Binding-site contacts:
Ligand atom C2 contacts residue ASN154 of chain 1.F at 2.5 Å.
Ligand atom C8 contacts residue ASN154 of chain 1.F at 3.9 Å.
Ligand atom O6 contacts residue THR156 of chain 1.F at 3.5 Å.
Ligand atom N2 contacts residue GLU150 of chain 1.F at 3.5 Å (salt-bridge).
Ligand atom O5 contacts residue ASN154 of chain 1.F at 2.4 Å (h-bond).
Ligand atom O5 contacts residue THR156 of chain 1.F at 4.2 Å.
Ligand atom O7 contacts residue ASN154 of chain 1.F at 4.5 Å.
Ligand atom C5 contacts residue ASN154 of chain 1.F at 3.7 Å.
Ligand atom O6 contacts residue ASN154 of chain 1.F at 4.1 Å.
Ligand atom C7 contacts residue GLU150 of chain 1.F at 3.8 Å.
Ligand atom C4 contacts residue ASN154 of chain 1.F at 4.2 Å.
Ligand atom C2 contacts residue GLU150 of chain 1.F at 4.5 Å.
Ligand atom C1 contacts residue ASN154 of chain 1.F at 1.4 Å.
Ligand atom O7 contacts residue GLU150 of chain 1.F at 3.4 Å (salt-bridge).
Ligand atom C3 contacts residue ASN154 of chain 1.F at 3.8 Å.
Ligand atom N2 contacts residue ASN154 of chain 1.F at 2.9 Å (h-bond).
Ligand atom C7 contacts residue ASN154 of chain 1.F at 3.6 Å.

Sequence of chain 1.F:
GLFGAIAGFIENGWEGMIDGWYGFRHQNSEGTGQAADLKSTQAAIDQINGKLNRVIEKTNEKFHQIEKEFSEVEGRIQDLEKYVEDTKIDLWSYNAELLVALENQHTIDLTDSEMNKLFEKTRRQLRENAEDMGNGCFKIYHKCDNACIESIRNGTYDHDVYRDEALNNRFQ

The protein below binds the small molecule below.
Small molecule (SMILES): CC(=O)N[C@@H]1[C@@H](O)[C@H](O)[C@@H](CO)O[C@H]1O